Sequence of chain 1.B:
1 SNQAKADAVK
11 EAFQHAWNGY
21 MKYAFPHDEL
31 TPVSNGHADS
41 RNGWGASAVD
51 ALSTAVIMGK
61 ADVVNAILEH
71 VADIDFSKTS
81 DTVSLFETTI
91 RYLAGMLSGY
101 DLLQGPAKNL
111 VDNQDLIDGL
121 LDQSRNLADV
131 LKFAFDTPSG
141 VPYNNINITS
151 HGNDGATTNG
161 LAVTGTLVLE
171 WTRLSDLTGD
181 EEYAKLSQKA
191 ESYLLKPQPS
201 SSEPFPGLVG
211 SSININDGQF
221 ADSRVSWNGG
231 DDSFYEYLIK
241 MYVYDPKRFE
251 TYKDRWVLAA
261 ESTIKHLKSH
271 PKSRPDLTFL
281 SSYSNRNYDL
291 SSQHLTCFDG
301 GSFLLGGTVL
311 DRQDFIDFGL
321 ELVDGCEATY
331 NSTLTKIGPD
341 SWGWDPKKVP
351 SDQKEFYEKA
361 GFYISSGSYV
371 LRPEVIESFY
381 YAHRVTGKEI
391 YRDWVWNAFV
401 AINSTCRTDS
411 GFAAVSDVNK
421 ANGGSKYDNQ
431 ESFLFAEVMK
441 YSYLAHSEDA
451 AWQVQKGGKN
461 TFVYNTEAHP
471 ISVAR

Binding-site contacts:
Ligand atom C8 contacts residue TRP396 of chain 1.B at 3.8 Å (hydrophobic).
Ligand atom O5 contacts residue ASN403 of chain 1.B at 2.4 Å (h-bond).
Ligand atom C3 contacts residue GLU11 of chain 1.B at 4.5 Å.
Ligand atom C4 contacts residue ASN403 of chain 1.B at 4.3 Å.
Ligand atom C5 contacts residue ARG407 of chain 1.B at 3.3 Å.
Ligand atom C7 contacts residue ASN403 of chain 1.B at 3.5 Å.
Ligand atom C1 contacts residue ARG407 of chain 1.B at 3.5 Å.
Ligand atom C6 contacts residue ARG407 of chain 1.B at 3.3 Å.
Ligand atom C8 contacts residue VAL400 of chain 1.B at 4.4 Å (hydrophobic).
Ligand atom C1 contacts residue ASN403 of chain 1.B at 1.5 Å.
Ligand atom O6 contacts residue ARG407 of chain 1.B at 4.4 Å.
Ligand atom O5 contacts residue ARG407 of chain 1.B at 3.4 Å (salt-bridge).
Ligand atom C3 contacts residue ASN403 of chain 1.B at 3.9 Å.
Ligand atom C8 contacts residue ALA8 of chain 1.B at 3.9 Å (hydrophobic).
Ligand atom C8 contacts residue PHE399 of chain 1.B at 4.1 Å (hydrophobic).
Ligand atom O7 contacts residue ASN403 of chain 1.B at 3.7 Å.
Ligand atom C2 contacts residue ASN403 of chain 1.B at 2.5 Å.
Ligand atom N2 contacts residue ASN403 of chain 1.B at 3.0 Å (h-bond).
Ligand atom C5 contacts residue ASN403 of chain 1.B at 3.7 Å.

This small molecule binds to this protein.
Small molecule (SMILES): CC(=O)N[C@H]1[C@@H](O[C@H]2[C@H](O)[C@@H](NC(C)=O)CO[C@@H]2CO)O[C@H](CO)[C@@H](O)[C@@H]1O